This protein binds this small molecule.
Small molecule (SMILES): CC(=O)N[C@@H]1[C@@H](O)[C@H](O)[C@@H](CO)O[C@H]1O

Binding-site contacts:
Ligand atom C1 contacts residue ASN69 of chain 1.SA at 1.4 Å.
Ligand atom C2 contacts residue ASN69 of chain 1.SA at 2.4 Å.
Ligand atom C5 contacts residue ASN69 of chain 1.SA at 3.7 Å.
Ligand atom O5 contacts residue ASN69 of chain 1.SA at 2.4 Å (h-bond).
Ligand atom C7 contacts residue ASN69 of chain 1.SA at 3.8 Å.
Ligand atom C3 contacts residue ASN69 of chain 1.SA at 3.8 Å.
Ligand atom N2 contacts residue ASN69 of chain 1.SA at 2.8 Å (h-bond).
Ligand atom C4 contacts residue ASN69 of chain 1.SA at 4.2 Å.
Ligand atom O7 contacts residue ASN69 of chain 1.SA at 4.4 Å.

Sequence of chain 1.SA:
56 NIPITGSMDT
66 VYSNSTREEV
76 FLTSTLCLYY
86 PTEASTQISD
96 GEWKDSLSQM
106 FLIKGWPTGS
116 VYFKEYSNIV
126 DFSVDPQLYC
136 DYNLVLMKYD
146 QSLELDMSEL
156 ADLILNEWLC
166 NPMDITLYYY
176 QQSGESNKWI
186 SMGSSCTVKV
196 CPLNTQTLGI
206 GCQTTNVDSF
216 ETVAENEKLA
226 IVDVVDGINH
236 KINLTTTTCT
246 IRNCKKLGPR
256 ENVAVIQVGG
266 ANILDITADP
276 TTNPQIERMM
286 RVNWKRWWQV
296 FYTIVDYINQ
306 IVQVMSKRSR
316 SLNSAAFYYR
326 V